Sequence of chain 1.B:
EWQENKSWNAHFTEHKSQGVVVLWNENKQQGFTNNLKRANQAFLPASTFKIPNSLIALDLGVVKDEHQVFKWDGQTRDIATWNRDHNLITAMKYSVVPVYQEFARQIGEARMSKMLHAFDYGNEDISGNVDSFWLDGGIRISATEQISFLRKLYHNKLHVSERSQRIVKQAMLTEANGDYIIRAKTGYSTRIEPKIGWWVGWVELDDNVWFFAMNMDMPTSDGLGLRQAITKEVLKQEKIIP

Binding-site contacts:
Ligand atom C4 contacts residue ASN195 of chain 1.B at 4.1 Å.
Ligand atom C2 contacts residue ASP197 of chain 1.B at 3.9 Å.
Ligand atom C4 contacts residue ASP197 of chain 1.B at 3.9 Å.
Ligand atom C1 contacts residue GLY196 of chain 1.B at 4.3 Å.
Ligand atom OH contacts residue ASN195 of chain 1.B at 3.4 Å.
Ligand atom C4 contacts residue GLY196 of chain 1.B at 3.4 Å.
Ligand atom OH contacts residue GLY196 of chain 1.B at 3.0 Å (h-bond).
Ligand atom C3 contacts residue GLY196 of chain 1.B at 4.1 Å.
Ligand atom C2 contacts residue GLY196 of chain 1.B at 4.0 Å.

A small-molecule ligand and the protein it binds are described below.
Small molecule (SMILES): CCCCO